Sequence of chain 1.D:
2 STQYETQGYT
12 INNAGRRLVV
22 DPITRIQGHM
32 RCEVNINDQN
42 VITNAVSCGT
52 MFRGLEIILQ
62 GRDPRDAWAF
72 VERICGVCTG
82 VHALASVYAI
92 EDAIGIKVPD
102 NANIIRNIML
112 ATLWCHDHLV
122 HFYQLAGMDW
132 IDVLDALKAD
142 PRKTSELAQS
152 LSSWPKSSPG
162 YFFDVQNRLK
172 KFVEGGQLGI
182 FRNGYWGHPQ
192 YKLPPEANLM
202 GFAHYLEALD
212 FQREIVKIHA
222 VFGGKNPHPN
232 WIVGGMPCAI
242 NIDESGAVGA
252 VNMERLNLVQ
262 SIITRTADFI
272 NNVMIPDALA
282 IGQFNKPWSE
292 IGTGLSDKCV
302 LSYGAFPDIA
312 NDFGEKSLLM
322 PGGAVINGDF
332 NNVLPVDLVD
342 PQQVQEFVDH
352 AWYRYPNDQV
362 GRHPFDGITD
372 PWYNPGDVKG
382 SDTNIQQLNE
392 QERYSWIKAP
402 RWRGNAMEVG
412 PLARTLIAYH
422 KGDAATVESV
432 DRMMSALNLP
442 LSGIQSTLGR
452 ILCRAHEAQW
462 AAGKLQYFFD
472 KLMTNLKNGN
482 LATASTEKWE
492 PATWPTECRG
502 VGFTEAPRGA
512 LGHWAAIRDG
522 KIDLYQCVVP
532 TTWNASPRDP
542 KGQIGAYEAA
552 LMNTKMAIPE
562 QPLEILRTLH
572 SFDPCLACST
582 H

Binding-site contacts:
Ligand atom C3 contacts residue VAL530 of chain 1.D at 3.5 Å (hydrophobic).
Ligand atom C3 contacts residue ALA507 of chain 1.D at 3.7 Å (hydrophobic).
Ligand atom O3 contacts residue ALA507 of chain 1.D at 3.4 Å.
Ligand atom O3 contacts residue LEU512 of chain 1.D at 3.6 Å.
Ligand atom C1 contacts residue CYS579 of chain 1.D at 3.0 Å (hydrophobic).
Ligand atom C1 contacts residue THR532 of chain 1.D at 3.9 Å.
Ligand atom C1 contacts residue ARG509 of chain 1.D at 3.7 Å.
Ligand atom NI contacts residue CYS579 of chain 1.D at 2.5 Å.
Ligand atom N2 contacts residue ARG509 of chain 1.D at 2.9 Å (salt-bridge).
Ligand atom NI contacts residue CYS79 of chain 1.D at 2.3 Å.
Ligand atom NI contacts residue CYS576 of chain 1.D at 2.1 Å.
Ligand atom C3 contacts residue CYS79 of chain 1.D at 3.1 Å (hydrophobic).
Ligand atom C3 contacts residue PRO531 of chain 1.D at 3.8 Å (hydrophobic).
Ligand atom C1 contacts residue CYS576 of chain 1.D at 3.7 Å (hydrophobic).
Ligand atom C1 contacts residue PRO531 of chain 1.D at 3.8 Å (hydrophobic).
Ligand atom N1 contacts residue THR532 of chain 1.D at 2.8 Å (h-bond).
Ligand atom C3 contacts residue HIS83 of chain 1.D at 3.5 Å.
Ligand atom C3 contacts residue VAL82 of chain 1.D at 3.8 Å (hydrophobic).
Ligand atom N1 contacts residue PRO531 of chain 1.D at 3.6 Å.
Ligand atom N2 contacts residue CYS79 of chain 1.D at 3.5 Å.
Ligand atom C3 contacts residue CYS579 of chain 1.D at 3.1 Å (hydrophobic).
Ligand atom FE contacts residue CYS579 of chain 1.D at 2.3 Å.
Ligand atom O3 contacts residue PRO531 of chain 1.D at 3.4 Å.
Ligand atom N1 contacts residue ARG509 of chain 1.D at 3.8 Å.
Ligand atom O3 contacts residue CYS79 of chain 1.D at 4.0 Å.
Ligand atom N2 contacts residue PRO508 of chain 1.D at 3.3 Å.
Ligand atom FE contacts residue CYS79 of chain 1.D at 2.3 Å.
Ligand atom O3 contacts residue VAL530 of chain 1.D at 3.4 Å.
Ligand atom C2 contacts residue CYS79 of chain 1.D at 3.0 Å (hydrophobic).
Ligand atom N1 contacts residue CYS579 of chain 1.D at 3.4 Å.
Ligand atom NI contacts residue CYS76 of chain 1.D at 2.2 Å.
Ligand atom C2 contacts residue ALA507 of chain 1.D at 3.6 Å (hydrophobic).
Ligand atom O3 contacts residue HIS83 of chain 1.D at 3.4 Å (h-bond).
Ligand atom N1 contacts residue CYS576 of chain 1.D at 3.8 Å.
Ligand atom N2 contacts residue ALA507 of chain 1.D at 3.3 Å.
Ligand atom N1 contacts residue VAL530 of chain 1.D at 3.8 Å.
Ligand atom C2 contacts residue ARG509 of chain 1.D at 3.4 Å.
Ligand atom C1 contacts residue VAL530 of chain 1.D at 3.7 Å (hydrophobic).
Ligand atom O3 contacts residue CYS579 of chain 1.D at 4.0 Å.
Ligand atom O3 contacts residue VAL82 of chain 1.D at 3.5 Å.

A small-molecule ligand and the protein it binds are described below.
Small molecule (SMILES): N#C[Fe](C#N)C#[O+].[Ni]